Sequence of chain 1.D:
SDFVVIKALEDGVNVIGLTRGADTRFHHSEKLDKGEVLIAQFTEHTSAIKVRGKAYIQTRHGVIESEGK

Sequence of chain 1.E:
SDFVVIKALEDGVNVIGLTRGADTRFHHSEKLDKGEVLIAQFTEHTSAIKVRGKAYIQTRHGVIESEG

The small molecule below binds the protein below.
Small molecule (SMILES): N[C@@H](Cc1c[nH]c2ccccc12)C(=O)O

Binding-site contacts:
Ligand atom N contacts residue ASP27 of chain 1.D at 3.3 Å (salt-bridge).
Ligand atom NE1 contacts residue GLN45 of chain 1.E at 2.8 Å (h-bond).
Ligand atom OXT contacts residue GLY25 of chain 1.D at 3.9 Å.
Ligand atom CG contacts residue SER51 of chain 1.D at 3.8 Å.
Ligand atom N contacts residue THR23 of chain 1.D at 2.8 Å (h-bond).
Ligand atom CA contacts residue THR23 of chain 1.D at 3.8 Å.
Ligand atom O contacts residue ARG24 of chain 1.D at 3.4 Å.
Ligand atom OXT contacts residue HIS49 of chain 1.E at 3.9 Å.
Ligand atom CD2 contacts residue THR50 of chain 1.E at 4.0 Å.
Ligand atom CA contacts residue GLY25 of chain 1.D at 3.5 Å.
Ligand atom C contacts residue SER51 of chain 1.D at 3.5 Å.
Ligand atom CB contacts residue SER51 of chain 1.D at 3.4 Å.
Ligand atom C contacts residue GLY25 of chain 1.D at 3.4 Å.
Ligand atom CD1 contacts residue SER51 of chain 1.D at 3.4 Å.
Ligand atom C contacts residue THR47 of chain 1.E at 3.4 Å.
Ligand atom CB contacts residue THR23 of chain 1.D at 3.7 Å.
Ligand atom CD1 contacts residue GLN45 of chain 1.E at 3.5 Å.
Ligand atom O contacts residue GLY25 of chain 1.D at 3.0 Å (h-bond).
Ligand atom CZ2 contacts residue ILE53 of chain 1.E at 3.8 Å (hydrophobic).
Ligand atom NE1 contacts residue ALA44 of chain 1.E at 3.8 Å.
Ligand atom CB contacts residue THR28 of chain 1.D at 3.7 Å.
Ligand atom N contacts residue GLY25 of chain 1.D at 2.7 Å (h-bond).
Ligand atom CD1 contacts residue THR47 of chain 1.E at 3.7 Å.
Ligand atom OXT contacts residue THR47 of chain 1.E at 2.6 Å (h-bond).
Ligand atom CA contacts residue SER51 of chain 1.D at 4.0 Å.
Ligand atom CZ2 contacts residue ALA44 of chain 1.E at 4.0 Å (hydrophobic).
Ligand atom CA contacts residue THR28 of chain 1.D at 3.3 Å.
Ligand atom O contacts residue THR23 of chain 1.D at 3.9 Å.
Ligand atom O contacts residue SER51 of chain 1.D at 2.8 Å (h-bond).
Ligand atom N contacts residue ARG24 of chain 1.D at 3.9 Å.
Ligand atom C contacts residue THR50 of chain 1.E at 3.9 Å.
Ligand atom CE2 contacts residue GLN45 of chain 1.E at 3.9 Å.
Ligand atom N contacts residue THR28 of chain 1.D at 2.8 Å (h-bond).
Ligand atom CH2 contacts residue GLY21 of chain 1.E at 3.5 Å.
Ligand atom CZ2 contacts residue THR50 of chain 1.E at 3.8 Å.
Ligand atom CZ3 contacts residue GLY21 of chain 1.E at 3.6 Å.
Ligand atom O contacts residue THR47 of chain 1.E at 3.6 Å.
Ligand atom CZ3 contacts residue HIS32 of chain 1.E at 3.9 Å.
Ligand atom OXT contacts residue THR50 of chain 1.E at 2.8 Å (h-bond).
Ligand atom CE3 contacts residue HIS32 of chain 1.E at 3.8 Å.